A small-molecule ligand and the protein it binds are described below.
Small molecule (SMILES): Oc1ccc(C(=C2CC[C@H]3CCCC[C@@H]3C2)c2ccc(O)cc2)cc1

Binding-site contacts:
Ligand atom C17 contacts residue ALA53 of chain 1.B at 4.0 Å (hydrophobic).
Ligand atom C19 contacts residue LEU49 of chain 1.B at 3.7 Å (hydrophobic).
Ligand atom C04 contacts residue HIS227 of chain 1.B at 3.7 Å.
Ligand atom O02 contacts residue THR50 of chain 1.B at 2.7 Å (h-bond).
Ligand atom C16 contacts residue GLU56 of chain 1.B at 3.3 Å.
Ligand atom O01 contacts residue GLU56 of chain 1.B at 2.8 Å (salt-bridge).
Ligand atom C09 contacts residue PHE107 of chain 1.B at 3.9 Å (hydrophobic).
Ligand atom C15 contacts residue ARG97 of chain 1.B at 4.2 Å.
Ligand atom C20 contacts residue THR50 of chain 1.B at 3.9 Å.
Ligand atom C05 contacts residue MET124 of chain 1.B at 3.7 Å (hydrophobic).
Ligand atom O02 contacts residue LEU239 of chain 1.B at 4.1 Å.
Ligand atom C14 contacts residue LEU90 of chain 1.B at 3.4 Å (hydrophobic).
Ligand atom C14 contacts residue MET91 of chain 1.B at 4.1 Å (hydrophobic).
Ligand atom C21 contacts residue THR50 of chain 1.B at 3.7 Å.
Ligand atom C23 contacts residue LEU228 of chain 1.B at 4.2 Å (hydrophobic).
Ligand atom C14 contacts residue LEU94 of chain 1.B at 3.9 Å (hydrophobic).
Ligand atom O01 contacts residue LEU90 of chain 1.B at 3.8 Å.
Ligand atom C20 contacts residue MET46 of chain 1.B at 3.8 Å (hydrophobic).
Ligand atom C23 contacts residue LEU87 of chain 1.B at 4.2 Å (hydrophobic).
Ligand atom C03 contacts residue LEU228 of chain 1.B at 4.1 Å (hydrophobic).
Ligand atom C08 contacts residue LEU131 of chain 1.B at 4.0 Å (hydrophobic).
Ligand atom O01 contacts residue ARG97 of chain 1.B at 3.1 Å (salt-bridge).
Ligand atom O01 contacts residue LEU94 of chain 1.B at 4.1 Å.
Ligand atom C04 contacts residue MET124 of chain 1.B at 3.9 Å (hydrophobic).
Ligand atom C20 contacts residue LEU49 of chain 1.B at 3.7 Å (hydrophobic).
Ligand atom C22 contacts residue LEU243 of chain 1.B at 4.2 Å (hydrophobic).
Ligand atom O02 contacts residue MET231 of chain 1.B at 4.2 Å.
Ligand atom C08 contacts residue PHE107 of chain 1.B at 3.5 Å (hydrophobic).
Ligand atom C21 contacts residue LEU49 of chain 1.B at 4.2 Å (hydrophobic).
Ligand atom C03 contacts residue HIS227 of chain 1.B at 4.0 Å.
Ligand atom C22 contacts residue LEU228 of chain 1.B at 3.8 Å (hydrophobic).
Ligand atom C23 contacts residue ALA53 of chain 1.B at 3.8 Å (hydrophobic).
Ligand atom C13 contacts residue LEU90 of chain 1.B at 4.1 Å (hydrophobic).
Ligand atom C21 contacts residue LEU228 of chain 1.B at 4.2 Å (hydrophobic).
Ligand atom C17 contacts residue LEU49 of chain 1.B at 4.2 Å (hydrophobic).
Ligand atom O02 contacts residue LEU243 of chain 1.B at 3.6 Å.
Ligand atom C15 contacts residue GLU56 of chain 1.B at 3.4 Å.
Ligand atom C09 contacts residue LEU94 of chain 1.B at 4.2 Å (hydrophobic).
Ligand atom C22 contacts residue ALA53 of chain 1.B at 3.7 Å (hydrophobic).
Ligand atom C15 contacts residue LEU90 of chain 1.B at 4.0 Å (hydrophobic).

Sequence of chain 1.B:
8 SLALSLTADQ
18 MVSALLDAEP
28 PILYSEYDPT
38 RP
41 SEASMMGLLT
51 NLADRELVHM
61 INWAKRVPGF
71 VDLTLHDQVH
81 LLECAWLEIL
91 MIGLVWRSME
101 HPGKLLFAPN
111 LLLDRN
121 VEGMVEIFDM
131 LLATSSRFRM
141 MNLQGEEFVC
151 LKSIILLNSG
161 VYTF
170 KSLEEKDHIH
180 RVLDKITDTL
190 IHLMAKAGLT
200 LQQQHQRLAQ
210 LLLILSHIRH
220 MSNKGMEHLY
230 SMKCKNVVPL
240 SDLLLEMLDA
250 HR